Binding-site contacts:
Ligand atom CD2 contacts residue PHE224 of chain 1.A at 3.7 Å (hydrophobic).
Ligand atom CE1 contacts residue MET319 of chain 1.A at 3.8 Å (hydrophobic).
Ligand atom OXT contacts residue GLU225 of chain 1.A at 3.2 Å (salt-bridge).
Ligand atom C2 contacts residue LYS315 of chain 1.A at 3.7 Å.
Ligand atom CE1 contacts residue LEU339 of chain 2.A at 3.9 Å (hydrophobic).
Ligand atom O2 contacts residue LYS315 of chain 1.A at 3.0 Å (salt-bridge).
Ligand atom CE2 contacts residue PHE224 of chain 1.A at 3.4 Å (hydrophobic).
Ligand atom O2 contacts residue LEU310 of chain 1.A at 4.5 Å.
Ligand atom CG contacts residue THR342 of chain 2.A at 4.2 Å.
Ligand atom CZ contacts residue PHE224 of chain 1.A at 4.1 Å (hydrophobic).
Ligand atom CZ contacts residue MET319 of chain 1.A at 3.8 Å (hydrophobic).
Ligand atom CZ contacts residue VAL316 of chain 1.A at 4.0 Å (hydrophobic).
Ligand atom CE1 contacts residue LYS315 of chain 1.A at 4.0 Å.
Ligand atom O1 contacts residue ALA312 of chain 1.A at 4.0 Å.
Ligand atom CB contacts residue GLU225 of chain 1.A at 3.5 Å.
Ligand atom CD2 contacts residue ASP222 of chain 1.A at 3.3 Å.
Ligand atom CE1 contacts residue THR342 of chain 2.A at 4.1 Å.
Ligand atom CD2 contacts residue PRO221 of chain 1.A at 4.3 Å (hydrophobic).
Ligand atom C1 contacts residue LYS315 of chain 1.A at 3.7 Å.
Ligand atom O2' contacts residue GLU335 of chain 2.A at 4.0 Å.
Ligand atom O2' contacts residue LYS315 of chain 1.A at 2.8 Å (salt-bridge).
Ligand atom O2 contacts residue ALA312 of chain 1.A at 4.2 Å.
Ligand atom CD1 contacts residue THR342 of chain 2.A at 3.8 Å.
Ligand atom CA contacts residue GLU225 of chain 1.A at 4.2 Å.
Ligand atom O1 contacts residue ASP222 of chain 1.A at 3.5 Å.
Ligand atom CG contacts residue ASP222 of chain 1.A at 4.2 Å.
Ligand atom CB contacts residue ASP222 of chain 1.A at 4.2 Å.
Ligand atom CE2 contacts residue PRO221 of chain 1.A at 3.7 Å (hydrophobic).
Ligand atom C1 contacts residue ALA312 of chain 1.A at 4.5 Å (hydrophobic).
Ligand atom CZ contacts residue ALA312 of chain 1.A at 4.1 Å (hydrophobic).
Ligand atom C contacts residue GLU225 of chain 1.A at 3.8 Å.
Ligand atom CD1 contacts residue LEU339 of chain 2.A at 4.5 Å (hydrophobic).
Ligand atom CE2 contacts residue ASP222 of chain 1.A at 3.8 Å.
Ligand atom CG contacts residue GLU225 of chain 1.A at 4.2 Å.
Ligand atom CE2 contacts residue VAL316 of chain 1.A at 4.3 Å (hydrophobic).
Ligand atom CZ contacts residue LYS315 of chain 1.A at 4.0 Å.

Sequence of chain 2.A:
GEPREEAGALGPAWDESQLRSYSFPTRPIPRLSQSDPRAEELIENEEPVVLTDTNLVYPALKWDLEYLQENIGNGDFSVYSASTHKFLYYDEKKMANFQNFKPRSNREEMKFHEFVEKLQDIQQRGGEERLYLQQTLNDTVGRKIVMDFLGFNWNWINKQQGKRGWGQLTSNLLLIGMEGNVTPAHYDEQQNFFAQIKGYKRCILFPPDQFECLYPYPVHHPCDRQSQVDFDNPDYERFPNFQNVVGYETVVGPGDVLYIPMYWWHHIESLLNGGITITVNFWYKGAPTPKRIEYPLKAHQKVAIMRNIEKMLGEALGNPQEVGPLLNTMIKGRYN

Sequence of chain 1.A:
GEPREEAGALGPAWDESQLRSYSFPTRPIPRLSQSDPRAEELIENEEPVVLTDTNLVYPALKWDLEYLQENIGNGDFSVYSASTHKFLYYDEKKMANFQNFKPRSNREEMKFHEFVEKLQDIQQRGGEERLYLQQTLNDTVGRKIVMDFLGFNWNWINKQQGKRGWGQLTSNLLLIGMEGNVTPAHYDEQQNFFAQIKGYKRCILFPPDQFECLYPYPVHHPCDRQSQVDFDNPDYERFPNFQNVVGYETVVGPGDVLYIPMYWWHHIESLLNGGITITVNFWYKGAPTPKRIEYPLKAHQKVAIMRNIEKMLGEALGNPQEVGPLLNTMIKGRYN

A small-molecule ligand and the protein it binds are described below.
Small molecule (SMILES): O=C(O)C(=O)N[C@H](Cc1ccccc1)C(=O)O